Sequence of chain 1.D:
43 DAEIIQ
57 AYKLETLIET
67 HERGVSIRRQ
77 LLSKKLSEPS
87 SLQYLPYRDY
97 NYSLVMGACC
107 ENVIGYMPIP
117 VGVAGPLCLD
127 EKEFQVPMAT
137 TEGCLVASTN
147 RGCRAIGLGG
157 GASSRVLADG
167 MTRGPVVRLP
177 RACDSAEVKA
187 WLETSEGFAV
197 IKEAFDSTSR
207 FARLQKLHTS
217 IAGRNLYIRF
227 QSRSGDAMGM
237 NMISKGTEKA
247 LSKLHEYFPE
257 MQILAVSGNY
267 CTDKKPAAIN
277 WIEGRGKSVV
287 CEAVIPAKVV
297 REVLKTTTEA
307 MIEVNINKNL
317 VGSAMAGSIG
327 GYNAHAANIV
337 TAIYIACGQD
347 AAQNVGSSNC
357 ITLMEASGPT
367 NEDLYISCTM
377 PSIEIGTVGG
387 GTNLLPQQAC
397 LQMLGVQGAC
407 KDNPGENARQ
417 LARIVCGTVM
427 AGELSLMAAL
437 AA

Sequence of chain 1.C:
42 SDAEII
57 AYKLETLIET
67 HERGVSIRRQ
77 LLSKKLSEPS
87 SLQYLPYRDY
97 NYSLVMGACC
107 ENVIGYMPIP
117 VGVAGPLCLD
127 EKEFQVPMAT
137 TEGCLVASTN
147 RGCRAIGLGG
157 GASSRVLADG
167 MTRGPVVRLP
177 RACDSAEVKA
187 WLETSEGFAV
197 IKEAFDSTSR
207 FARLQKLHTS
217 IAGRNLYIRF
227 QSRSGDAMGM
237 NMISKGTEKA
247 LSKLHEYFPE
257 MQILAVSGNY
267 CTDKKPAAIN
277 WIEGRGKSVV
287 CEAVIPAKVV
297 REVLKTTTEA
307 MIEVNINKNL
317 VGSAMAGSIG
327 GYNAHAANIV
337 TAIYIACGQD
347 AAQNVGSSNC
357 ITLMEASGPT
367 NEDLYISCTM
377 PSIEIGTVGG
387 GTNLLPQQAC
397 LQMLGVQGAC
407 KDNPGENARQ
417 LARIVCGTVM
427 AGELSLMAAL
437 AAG

The protein below binds the small molecule below.
Small molecule (SMILES): CCC(C)(C)C(=O)O[C@H]1C[C@@H](C)C=C2C=C[C@H](C)[C@H](CC[C@@H](O)C[C@@H](O)CC(=O)O)[C@H]21

Binding-site contacts:
Ligand atom O1B contacts residue LYS314 of chain 1.C at 3.2 Å (salt-bridge).
Ligand atom C1 contacts residue LYS271 of chain 1.D at 3.6 Å.
Ligand atom O1A contacts residue SER263 of chain 1.D at 3.6 Å.
Ligand atom C1 contacts residue ALA330 of chain 1.C at 3.7 Å (hydrophobic).
Ligand atom C4 contacts residue ASP269 of chain 1.D at 3.3 Å.
Ligand atom C5 contacts residue GLU138 of chain 1.C at 3.8 Å.
Ligand atom O1A contacts residue LEU436 of chain 1.C at 4.0 Å.
Ligand atom C11 contacts residue SER144 of chain 1.C at 3.5 Å.
Ligand atom C16 contacts residue CYS140 of chain 1.C at 3.5 Å (hydrophobic).
Ligand atom C17 contacts residue CYS140 of chain 1.C at 3.7 Å (hydrophobic).
Ligand atom C20 contacts residue LEU436 of chain 1.C at 3.9 Å (hydrophobic).
Ligand atom O1B contacts residue LYS271 of chain 1.D at 3.3 Å (salt-bridge).
Ligand atom C8 contacts residue LEU432 of chain 1.C at 4.0 Å (hydrophobic).
Ligand atom O1B contacts residue ASN265 of chain 1.D at 3.8 Å.
Ligand atom O1B contacts residue ARG169 of chain 1.D at 3.5 Å (salt-bridge).
Ligand atom C2 contacts residue LYS271 of chain 1.D at 3.8 Å.
Ligand atom C22 contacts residue VAL262 of chain 1.D at 3.9 Å (hydrophobic).
Ligand atom O1A contacts residue ALA330 of chain 1.C at 4.0 Å.
Ligand atom O5 contacts residue LYS270 of chain 1.D at 3.2 Å (salt-bridge).
Ligand atom C1 contacts residue SER263 of chain 1.D at 3.4 Å.
Ligand atom C15 contacts residue CYS140 of chain 1.C at 4.0 Å (hydrophobic).
Ligand atom C2 contacts residue ALA330 of chain 1.C at 3.3 Å (hydrophobic).
Ligand atom C21 contacts residue ARG169 of chain 1.D at 3.0 Å.
Ligand atom C13 contacts residue CYS140 of chain 1.C at 3.9 Å (hydrophobic).
Ligand atom C7 contacts residue GLU138 of chain 1.C at 3.6 Å.
Ligand atom O3 contacts residue ASP269 of chain 1.D at 2.9 Å (salt-bridge).
Ligand atom O1B contacts residue SER263 of chain 1.D at 2.5 Å (h-bond).
Ligand atom O1A contacts residue LYS314 of chain 1.C at 2.7 Å (salt-bridge).
Ligand atom C12 contacts residue CYS140 of chain 1.C at 3.6 Å (hydrophobic).
Ligand atom C4 contacts residue ASN334 of chain 1.C at 3.9 Å.
Ligand atom C9 contacts residue LEU432 of chain 1.C at 4.0 Å (hydrophobic).
Ligand atom C10 contacts residue SER144 of chain 1.C at 3.1 Å.
Ligand atom C5 contacts residue ASN334 of chain 1.C at 3.8 Å.
Ligand atom O1A contacts residue LEU432 of chain 1.C at 3.6 Å.
Ligand atom C9A contacts residue LEU141 of chain 1.C at 3.6 Å (hydrophobic).
Ligand atom C3 contacts residue ASP269 of chain 1.D at 3.6 Å.
Ligand atom O5 contacts residue GLU138 of chain 1.C at 2.8 Å (salt-bridge).
Ligand atom C1 contacts residue LYS314 of chain 1.C at 3.3 Å.
Ligand atom O3 contacts residue ARG169 of chain 1.D at 3.1 Å (salt-bridge).
Ligand atom O5 contacts residue ASN334 of chain 1.C at 2.8 Å (h-bond).